Sequence of chain 1.A:
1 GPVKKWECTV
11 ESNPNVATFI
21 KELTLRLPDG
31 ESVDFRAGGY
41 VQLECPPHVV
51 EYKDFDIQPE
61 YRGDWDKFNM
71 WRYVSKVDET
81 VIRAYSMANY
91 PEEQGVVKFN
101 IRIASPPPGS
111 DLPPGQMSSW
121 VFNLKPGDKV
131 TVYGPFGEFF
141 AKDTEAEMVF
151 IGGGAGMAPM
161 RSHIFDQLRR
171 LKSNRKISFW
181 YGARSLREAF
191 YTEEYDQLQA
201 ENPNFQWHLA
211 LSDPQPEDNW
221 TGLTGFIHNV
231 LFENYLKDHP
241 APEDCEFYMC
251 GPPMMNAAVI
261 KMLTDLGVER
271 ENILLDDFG

A small-molecule ligand and the protein it binds are described below.
Small molecule (SMILES): N#Cc1ccc(Cn2cnc3ccccc32)cc1

Binding-site contacts:
Ligand atom C8 contacts residue SER212 of chain 1.A at 3.3 Å.
Ligand atom C14 contacts residue MET255 of chain 1.A at 3.9 Å (hydrophobic).
Ligand atom C1 contacts residue MET254 of chain 1.A at 3.8 Å (hydrophobic).
Ligand atom C6 contacts residue HIS228 of chain 1.A at 3.8 Å.
Ligand atom C14 contacts residue GLY182 of chain 1.A at 3.4 Å.
Ligand atom C5 contacts residue MET255 of chain 1.A at 4.0 Å (hydrophobic).
Ligand atom C2 contacts residue MET255 of chain 1.A at 4.0 Å (hydrophobic).
Ligand atom C13 contacts residue GLY182 of chain 1.A at 3.6 Å.
Ligand atom C15 contacts residue ARG102 of chain 1.A at 3.8 Å.
Ligand atom N3 contacts residue DMS1 of chain 1.H at 3.2 Å (h-bond).
Ligand atom C7 contacts residue PHE226 of chain 1.A at 3.6 Å (hydrophobic).
Ligand atom C12 contacts residue PRO252 of chain 1.A at 3.7 Å (hydrophobic).
Ligand atom C1 contacts residue MET255 of chain 1.A at 3.5 Å (hydrophobic).
Ligand atom C5 contacts residue PHE226 of chain 1.A at 3.2 Å (hydrophobic).
Ligand atom C11 contacts residue PRO252 of chain 1.A at 3.8 Å (hydrophobic).
Ligand atom C5 contacts residue ILE227 of chain 1.A at 3.9 Å (hydrophobic).
Ligand atom C6 contacts residue PHE226 of chain 1.A at 3.7 Å (hydrophobic).
Ligand atom N2 contacts residue MET255 of chain 1.A at 4.1 Å.
Ligand atom N3 contacts residue ARG102 of chain 1.A at 3.0 Å (salt-bridge).
Ligand atom C13 contacts residue MET255 of chain 1.A at 4.2 Å (hydrophobic).
Ligand atom C15 contacts residue GLY154 of chain 1.A at 3.6 Å.
Ligand atom C13 contacts residue GLY154 of chain 1.A at 3.8 Å.
Ligand atom C2 contacts residue PHE226 of chain 1.A at 4.0 Å (hydrophobic).
Ligand atom C1 contacts residue PHE226 of chain 1.A at 4.1 Å (hydrophobic).
Ligand atom C6 contacts residue MET255 of chain 1.A at 3.8 Å (hydrophobic).
Ligand atom C7 contacts residue MET255 of chain 1.A at 3.7 Å (hydrophobic).
Ligand atom N2 contacts residue SER212 of chain 1.A at 4.0 Å.
Ligand atom N3 contacts residue GLY154 of chain 1.A at 3.1 Å.
Ligand atom N1 contacts residue MET255 of chain 1.A at 3.6 Å.
Ligand atom N1 contacts residue ILE227 of chain 1.A at 2.8 Å (h-bond).
Ligand atom C15 contacts residue PRO252 of chain 1.A at 3.6 Å (hydrophobic).
Ligand atom C7 contacts residue ILE227 of chain 1.A at 3.7 Å (hydrophobic).
Ligand atom C2 contacts residue MET254 of chain 1.A at 3.8 Å (hydrophobic).
Ligand atom C8 contacts residue PHE226 of chain 1.A at 4.1 Å (hydrophobic).
Ligand atom C4 contacts residue PHE226 of chain 1.A at 3.1 Å (hydrophobic).
Ligand atom N3 contacts residue PRO252 of chain 1.A at 3.9 Å.
Ligand atom N1 contacts residue PHE226 of chain 1.A at 3.4 Å.
Ligand atom C14 contacts residue ALA183 of chain 1.A at 3.9 Å (hydrophobic).
Ligand atom C3 contacts residue PHE226 of chain 1.A at 3.6 Å (hydrophobic).
Ligand atom N2 contacts residue PHE226 of chain 1.A at 3.4 Å.